A protein and the small-molecule ligand that binds it are described below.
Small molecule (SMILES): O=C(O)CCc1c[nH]c2ccccc12

Sequence of chain 1.A:
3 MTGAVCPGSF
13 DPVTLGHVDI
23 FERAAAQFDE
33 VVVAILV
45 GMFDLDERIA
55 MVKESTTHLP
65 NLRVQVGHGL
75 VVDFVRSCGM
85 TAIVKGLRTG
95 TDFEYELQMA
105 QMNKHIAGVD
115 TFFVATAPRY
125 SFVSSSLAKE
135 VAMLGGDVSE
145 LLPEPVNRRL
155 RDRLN

Binding-site contacts:
Ligand atom C7A contacts residue LYS89 of chain 1.A at 4.2 Å.
Ligand atom N1 contacts residue PRO9 of chain 1.A at 4.2 Å.
Ligand atom C3' contacts residue ARG92 of chain 1.A at 4.3 Å.
Ligand atom C5 contacts residue GLY90 of chain 1.A at 4.0 Å.
Ligand atom C3' contacts residue GLY90 of chain 1.A at 3.6 Å.
Ligand atom C3' contacts residue HIS19 of chain 1.A at 4.1 Å.
Ligand atom C7 contacts residue GLY90 of chain 1.A at 4.3 Å.
Ligand atom N1 contacts residue LYS89 of chain 1.A at 4.3 Å.
Ligand atom O1 contacts residue THR95 of chain 1.A at 4.3 Å.
Ligand atom C2 contacts residue GLY90 of chain 1.A at 3.8 Å.
Ligand atom C7A contacts residue PRO9 of chain 1.A at 4.1 Å (hydrophobic).
Ligand atom C6 contacts residue CYS8 of chain 1.A at 3.5 Å (hydrophobic).
Ligand atom C4 contacts residue GLY90 of chain 1.A at 3.5 Å.
Ligand atom O2 contacts residue HIS19 of chain 1.A at 3.0 Å (h-bond).
Ligand atom C2' contacts residue HIS19 of chain 1.A at 3.5 Å.
Ligand atom C6 contacts residue PHE12 of chain 1.A at 4.2 Å (hydrophobic).
Ligand atom C3 contacts residue GLY90 of chain 1.A at 3.6 Å.
Ligand atom C2' contacts residue ARG92 of chain 1.A at 3.9 Å.
Ligand atom N1 contacts residue GLY90 of chain 1.A at 4.2 Å.
Ligand atom C3' contacts residue THR120 of chain 1.A at 4.3 Å.
Ligand atom C6 contacts residue PHE23 of chain 1.A at 4.1 Å (hydrophobic).
Ligand atom C1' contacts residue HIS19 of chain 1.A at 3.6 Å.
Ligand atom C7 contacts residue LYS89 of chain 1.A at 4.1 Å.
Ligand atom C4 contacts residue ILE22 of chain 1.A at 3.5 Å (hydrophobic).
Ligand atom C5 contacts residue ILE22 of chain 1.A at 3.4 Å (hydrophobic).
Ligand atom C3 contacts residue HIS19 of chain 1.A at 3.9 Å.
Ligand atom C6 contacts residue PRO9 of chain 1.A at 4.2 Å (hydrophobic).
Ligand atom C1' contacts residue ARG92 of chain 1.A at 3.4 Å.
Ligand atom C7 contacts residue PRO9 of chain 1.A at 3.3 Å (hydrophobic).
Ligand atom O2 contacts residue ARG92 of chain 1.A at 3.7 Å.
Ligand atom C3A contacts residue GLY90 of chain 1.A at 3.3 Å.
Ligand atom O1 contacts residue ARG92 of chain 1.A at 2.8 Å (salt-bridge).
Ligand atom C3A contacts residue HIS19 of chain 1.A at 3.8 Å.
Ligand atom C7A contacts residue GLY90 of chain 1.A at 3.8 Å.
Ligand atom O2 contacts residue SER128 of chain 1.A at 4.2 Å.
Ligand atom C6 contacts residue VAL88 of chain 1.A at 3.8 Å (hydrophobic).
Ligand atom C5 contacts residue PHE23 of chain 1.A at 4.0 Å (hydrophobic).
Ligand atom C7 contacts residue PHE12 of chain 1.A at 4.3 Å (hydrophobic).
Ligand atom C4 contacts residue HIS19 of chain 1.A at 3.9 Å.
Ligand atom C7 contacts residue VAL88 of chain 1.A at 4.1 Å (hydrophobic).